This protein binds this small molecule.
Small molecule (SMILES): CC(=O)N[C@H]1[C@H](O[C@H]2[C@H](O)[C@@H](NC(C)=O)CO[C@@H]2CO)O[C@H](CO)[C@@H](O)[C@@H]1O

Binding-site contacts:
Ligand atom O5 contacts residue ASN32 of chain 2.A at 2.3 Å (h-bond).
Ligand atom O7 contacts residue ASN32 of chain 2.A at 2.0 Å (h-bond).
Ligand atom O5 contacts residue ALA33 of chain 2.A at 4.1 Å.
Ligand atom O6 contacts residue ALA33 of chain 2.A at 2.6 Å (h-bond).
Ligand atom O5 contacts residue LEU323 of chain 2.A at 3.2 Å.
Ligand atom C8 contacts residue ASN32 of chain 2.A at 4.1 Å.
Ligand atom C1 contacts residue LEU323 of chain 2.A at 4.1 Å (hydrophobic).
Ligand atom C6 contacts residue ASN32 of chain 2.A at 4.4 Å.
Ligand atom C5 contacts residue ASN32 of chain 2.A at 3.6 Å.
Ligand atom C4 contacts residue ASN32 of chain 2.A at 4.2 Å.
Ligand atom C7 contacts residue ASN32 of chain 2.A at 2.7 Å.
Ligand atom C6 contacts residue THR34 of chain 2.A at 4.1 Å.
Ligand atom C2 contacts residue LEU323 of chain 2.A at 4.4 Å (hydrophobic).
Ligand atom C5 contacts residue ALA33 of chain 2.A at 4.5 Å (hydrophobic).
Ligand atom N2 contacts residue ASN32 of chain 2.A at 2.9 Å (h-bond).
Ligand atom C1 contacts residue ASN32 of chain 2.A at 1.4 Å.
Ligand atom C6 contacts residue ALA33 of chain 2.A at 3.7 Å (hydrophobic).
Ligand atom O7 contacts residue LEU323 of chain 2.A at 4.3 Å.
Ligand atom C6 contacts residue LEU323 of chain 2.A at 4.0 Å (hydrophobic).
Ligand atom O6 contacts residue ASN32 of chain 2.A at 3.7 Å.
Ligand atom O6 contacts residue THR34 of chain 2.A at 4.0 Å.
Ligand atom C4 contacts residue LEU323 of chain 2.A at 4.4 Å (hydrophobic).
Ligand atom C3 contacts residue ASN32 of chain 2.A at 3.8 Å.
Ligand atom C5 contacts residue LEU323 of chain 2.A at 4.0 Å (hydrophobic).
Ligand atom C2 contacts residue ASN32 of chain 2.A at 2.5 Å.

Sequence of chain 2.A:
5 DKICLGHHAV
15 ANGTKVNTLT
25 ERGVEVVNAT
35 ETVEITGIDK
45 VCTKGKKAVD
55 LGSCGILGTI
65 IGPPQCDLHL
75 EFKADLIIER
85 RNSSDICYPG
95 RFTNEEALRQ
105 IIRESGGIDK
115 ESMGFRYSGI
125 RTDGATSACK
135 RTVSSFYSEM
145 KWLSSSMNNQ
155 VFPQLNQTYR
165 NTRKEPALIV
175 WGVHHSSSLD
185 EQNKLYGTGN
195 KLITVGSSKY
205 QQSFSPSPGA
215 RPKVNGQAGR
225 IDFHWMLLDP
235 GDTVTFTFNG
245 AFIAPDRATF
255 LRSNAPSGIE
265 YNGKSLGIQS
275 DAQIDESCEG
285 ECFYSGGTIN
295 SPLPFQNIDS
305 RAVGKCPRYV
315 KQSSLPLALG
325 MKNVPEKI